The protein below binds the small molecule below.
Small molecule (SMILES): CSC[C@H]1O[C@@H](n2cnc3c(N)ncnc32)[C@H](O)[C@@H]1O

Binding-site contacts:
Ligand atom C4' contacts residue GLY136 of chain 1.B at 3.6 Å.
Ligand atom C2' contacts residue ASP159 of chain 1.B at 3.4 Å.
Ligand atom O4' contacts residue GLY136 of chain 1.B at 3.1 Å.
Ligand atom C5 contacts residue ILE160 of chain 1.B at 3.9 Å (hydrophobic).
Ligand atom C8 contacts residue ILE206 of chain 1.B at 3.8 Å (hydrophobic).
Ligand atom N9 contacts residue ILE206 of chain 1.B at 4.0 Å.
Ligand atom N6 contacts residue ILE212 of chain 1.B at 3.8 Å.
Ligand atom S5' contacts residue GLY138 of chain 1.B at 3.8 Å.
Ligand atom CS contacts residue FN61 of chain 1.G at 3.4 Å.
Ligand atom C3' contacts residue LYS89 of chain 1.B at 3.8 Å.
Ligand atom C4' contacts residue ASP159 of chain 1.B at 3.4 Å.
Ligand atom C5' contacts residue GLY136 of chain 1.B at 3.6 Å.
Ligand atom N3 contacts residue GLY136 of chain 1.B at 3.7 Å.
Ligand atom N7 contacts residue ILE160 of chain 1.B at 3.9 Å.
Ligand atom O2' contacts residue ASP159 of chain 1.B at 2.5 Å (salt-bridge).
Ligand atom S5' contacts residue GLU92 of chain 1.B at 3.9 Å.
Ligand atom C1' contacts residue ASP159 of chain 1.B at 3.5 Å.
Ligand atom O2' contacts residue LYS89 of chain 1.B at 3.9 Å.
Ligand atom N9 contacts residue ILE160 of chain 1.B at 4.0 Å.
Ligand atom N7 contacts residue ILE206 of chain 1.B at 3.6 Å.
Ligand atom O3' contacts residue ASP159 of chain 1.B at 2.7 Å (salt-bridge).
Ligand atom N3 contacts residue ILE160 of chain 1.B at 3.8 Å.
Ligand atom C5 contacts residue ILE206 of chain 1.B at 3.6 Å (hydrophobic).
Ligand atom N1 contacts residue ILE160 of chain 1.B at 3.7 Å.
Ligand atom O2' contacts residue ASP161 of chain 1.B at 3.4 Å.
Ligand atom S5' contacts residue FN61 of chain 1.G at 3.6 Å.
Ligand atom O4' contacts residue ASP159 of chain 1.B at 3.8 Å.
Ligand atom C1' contacts residue GLY136 of chain 1.B at 3.8 Å.
Ligand atom CS contacts residue VAL88 of chain 1.B at 3.3 Å (hydrophobic).
Ligand atom CS contacts residue GLU92 of chain 1.B at 3.9 Å.
Ligand atom C3' contacts residue ASP159 of chain 1.B at 3.5 Å.
Ligand atom O3' contacts residue ALA164 of chain 1.B at 3.9 Å.
Ligand atom C4 contacts residue ILE160 of chain 1.B at 3.8 Å (hydrophobic).
Ligand atom C2 contacts residue ILE160 of chain 1.B at 3.7 Å (hydrophobic).
Ligand atom O3' contacts residue GLY138 of chain 1.B at 3.7 Å.
Ligand atom N6 contacts residue ILE206 of chain 1.B at 3.5 Å.
Ligand atom N3 contacts residue ASP159 of chain 1.B at 3.9 Å.
Ligand atom O3' contacts residue LYS89 of chain 1.B at 3.8 Å.
Ligand atom C6 contacts residue ILE206 of chain 1.B at 3.6 Å (hydrophobic).
Ligand atom C4 contacts residue ILE206 of chain 1.B at 4.0 Å (hydrophobic).

Sequence of chain 1.B:
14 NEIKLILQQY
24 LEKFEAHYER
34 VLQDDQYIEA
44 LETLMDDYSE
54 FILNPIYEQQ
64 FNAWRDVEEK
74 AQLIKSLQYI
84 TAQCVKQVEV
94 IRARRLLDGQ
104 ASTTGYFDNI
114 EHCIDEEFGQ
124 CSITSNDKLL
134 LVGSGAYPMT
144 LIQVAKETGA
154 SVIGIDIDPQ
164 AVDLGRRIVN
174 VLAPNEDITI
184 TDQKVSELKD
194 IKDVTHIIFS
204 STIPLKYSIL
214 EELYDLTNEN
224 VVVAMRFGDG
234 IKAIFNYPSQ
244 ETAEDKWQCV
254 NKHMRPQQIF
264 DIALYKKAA